Binding-site contacts:
Ligand atom NAP contacts residue GLU228 of chain 1.A at 3.9 Å.
Ligand atom CAS contacts residue MG1 of chain 1.M at 2.8 Å.
Ligand atom CAW contacts residue MG1 of chain 1.N at 2.7 Å.
Ligand atom OAC contacts residue ASP140 of chain 1.A at 3.9 Å.
Ligand atom CAM contacts residue GLY194 of chain 1.A at 3.5 Å.
Ligand atom CAW contacts residue GLU228 of chain 1.A at 3.9 Å.
Ligand atom CAT contacts residue GLN222 of chain 1.A at 3.2 Å.
Ligand atom OAD contacts residue MG1 of chain 1.N at 1.5 Å.
Ligand atom CAJ contacts residue GLN222 of chain 1.A at 3.6 Å.
Ligand atom FAG contacts residue GLU228 of chain 1.A at 2.6 Å.
Ligand atom CAZ contacts residue GLU228 of chain 1.A at 3.6 Å.
Ligand atom CAH contacts residue PRO221 of chain 1.A at 3.8 Å (hydrophobic).
Ligand atom OAC contacts residue ASP192 of chain 1.A at 2.9 Å (salt-bridge).
Ligand atom OAE contacts residue MG1 of chain 1.N at 2.3 Å.
Ligand atom CAU contacts residue GLU228 of chain 1.A at 3.7 Å.
Ligand atom CAJ contacts residue PRO221 of chain 1.A at 3.1 Å (hydrophobic).
Ligand atom CAX contacts residue MG1 of chain 1.N at 3.8 Å.
Ligand atom CAZ contacts residue MG1 of chain 1.N at 2.4 Å.
Ligand atom CAV contacts residue PRO221 of chain 1.A at 3.5 Å (hydrophobic).
Ligand atom FAG contacts residue PRO221 of chain 1.A at 3.6 Å.
Ligand atom OAD contacts residue GLU228 of chain 1.A at 2.6 Å (salt-bridge).
Ligand atom OAE contacts residue MG1 of chain 1.M at 1.7 Å.
Ligand atom OAE contacts residue ASP140 of chain 1.A at 2.8 Å (salt-bridge).
Ligand atom OAC contacts residue MG1 of chain 1.M at 1.9 Å.
Ligand atom CAM contacts residue ASN193 of chain 1.A at 3.7 Å.
Ligand atom CAL contacts residue TYR219 of chain 1.A at 3.7 Å (hydrophobic).
Ligand atom OAE contacts residue GLU228 of chain 1.A at 3.5 Å (salt-bridge).
Ligand atom FAF contacts residue GLN222 of chain 1.A at 2.3 Å.
Ligand atom CAU contacts residue PRO221 of chain 1.A at 3.1 Å (hydrophobic).
Ligand atom CAT contacts residue PRO221 of chain 1.A at 3.4 Å (hydrophobic).
Ligand atom CAI contacts residue PRO221 of chain 1.A at 3.7 Å (hydrophobic).
Ligand atom OAD contacts residue ASP140 of chain 1.A at 3.6 Å (salt-bridge).
Ligand atom OAQ contacts residue TYR219 of chain 1.A at 3.7 Å.
Ligand atom NAP contacts residue PRO221 of chain 1.A at 3.5 Å.
Ligand atom CAS contacts residue ASP192 of chain 1.A at 3.5 Å.
Ligand atom FAF contacts residue PRO221 of chain 1.A at 3.3 Å.
Ligand atom OAE contacts residue ASP192 of chain 1.A at 3.3 Å (salt-bridge).
Ligand atom CAW contacts residue MG1 of chain 1.M at 2.8 Å.
Ligand atom CAH contacts residue GLN222 of chain 1.A at 3.1 Å.
Ligand atom CAY contacts residue MG1 of chain 1.M at 3.3 Å.

The small molecule below binds the protein below.
Small molecule (SMILES): C[C@@H]1CCO[C@H]2Cn3cc(C(=O)NCc4ccc(F)cc4F)c(=O)c(O)c3C(=O)N12

Sequence of chain 1.A:
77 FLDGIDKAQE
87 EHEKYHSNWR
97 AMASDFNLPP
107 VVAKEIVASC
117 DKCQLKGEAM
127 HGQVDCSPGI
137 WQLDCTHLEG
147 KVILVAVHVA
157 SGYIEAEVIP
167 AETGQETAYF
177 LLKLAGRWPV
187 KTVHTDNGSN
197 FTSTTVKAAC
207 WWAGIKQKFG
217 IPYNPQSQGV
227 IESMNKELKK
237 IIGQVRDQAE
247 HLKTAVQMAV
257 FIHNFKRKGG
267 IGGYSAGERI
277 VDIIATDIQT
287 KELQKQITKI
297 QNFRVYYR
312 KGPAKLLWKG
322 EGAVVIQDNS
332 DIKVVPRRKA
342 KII